Binding-site contacts:
Ligand atom C4 contacts residue ASN1095 of chain 1.B at 4.2 Å.
Ligand atom C6 contacts residue HIS1098 of chain 1.B at 4.3 Å.
Ligand atom C5 contacts residue ASN1095 of chain 1.B at 3.7 Å.
Ligand atom C5 contacts residue HIS1098 of chain 1.B at 3.5 Å.
Ligand atom O7 contacts residue ASN1095 of chain 1.B at 2.6 Å (h-bond).
Ligand atom C1 contacts residue HIS1098 of chain 1.B at 3.7 Å.
Ligand atom C7 contacts residue ASN1095 of chain 1.B at 2.9 Å.
Ligand atom O5 contacts residue ASN1095 of chain 1.B at 2.4 Å (h-bond).
Ligand atom O4 contacts residue HIS1098 of chain 1.B at 3.6 Å.
Ligand atom C1 contacts residue THR1097 of chain 1.B at 4.4 Å.
Ligand atom C3 contacts residue ASN1095 of chain 1.B at 3.8 Å.
Ligand atom O5 contacts residue HIS1098 of chain 1.B at 4.0 Å.
Ligand atom C2 contacts residue HIS1098 of chain 1.B at 4.4 Å.
Ligand atom C2 contacts residue ASN1095 of chain 1.B at 2.5 Å.
Ligand atom C4 contacts residue HIS1098 of chain 1.B at 3.9 Å.
Ligand atom C1 contacts residue ASN1095 of chain 1.B at 1.4 Å.
Ligand atom O7 contacts residue HIS1098 of chain 1.B at 3.5 Å (h-bond).
Ligand atom C7 contacts residue HIS1098 of chain 1.B at 4.1 Å.
Ligand atom O5 contacts residue PHE1100 of chain 1.B at 3.7 Å.
Ligand atom O6 contacts residue PHE1100 of chain 1.B at 3.6 Å.
Ligand atom C5 contacts residue PHE1100 of chain 1.B at 4.2 Å (hydrophobic).
Ligand atom C6 contacts residue PHE1100 of chain 1.B at 3.7 Å (hydrophobic).
Ligand atom C8 contacts residue ASN1095 of chain 1.B at 3.0 Å.
Ligand atom N2 contacts residue ASN1095 of chain 1.B at 2.9 Å (h-bond).
Ligand atom C3 contacts residue HIS1098 of chain 1.B at 3.7 Å.
Ligand atom N2 contacts residue THR1097 of chain 1.B at 4.2 Å.

Sequence of chain 1.B:
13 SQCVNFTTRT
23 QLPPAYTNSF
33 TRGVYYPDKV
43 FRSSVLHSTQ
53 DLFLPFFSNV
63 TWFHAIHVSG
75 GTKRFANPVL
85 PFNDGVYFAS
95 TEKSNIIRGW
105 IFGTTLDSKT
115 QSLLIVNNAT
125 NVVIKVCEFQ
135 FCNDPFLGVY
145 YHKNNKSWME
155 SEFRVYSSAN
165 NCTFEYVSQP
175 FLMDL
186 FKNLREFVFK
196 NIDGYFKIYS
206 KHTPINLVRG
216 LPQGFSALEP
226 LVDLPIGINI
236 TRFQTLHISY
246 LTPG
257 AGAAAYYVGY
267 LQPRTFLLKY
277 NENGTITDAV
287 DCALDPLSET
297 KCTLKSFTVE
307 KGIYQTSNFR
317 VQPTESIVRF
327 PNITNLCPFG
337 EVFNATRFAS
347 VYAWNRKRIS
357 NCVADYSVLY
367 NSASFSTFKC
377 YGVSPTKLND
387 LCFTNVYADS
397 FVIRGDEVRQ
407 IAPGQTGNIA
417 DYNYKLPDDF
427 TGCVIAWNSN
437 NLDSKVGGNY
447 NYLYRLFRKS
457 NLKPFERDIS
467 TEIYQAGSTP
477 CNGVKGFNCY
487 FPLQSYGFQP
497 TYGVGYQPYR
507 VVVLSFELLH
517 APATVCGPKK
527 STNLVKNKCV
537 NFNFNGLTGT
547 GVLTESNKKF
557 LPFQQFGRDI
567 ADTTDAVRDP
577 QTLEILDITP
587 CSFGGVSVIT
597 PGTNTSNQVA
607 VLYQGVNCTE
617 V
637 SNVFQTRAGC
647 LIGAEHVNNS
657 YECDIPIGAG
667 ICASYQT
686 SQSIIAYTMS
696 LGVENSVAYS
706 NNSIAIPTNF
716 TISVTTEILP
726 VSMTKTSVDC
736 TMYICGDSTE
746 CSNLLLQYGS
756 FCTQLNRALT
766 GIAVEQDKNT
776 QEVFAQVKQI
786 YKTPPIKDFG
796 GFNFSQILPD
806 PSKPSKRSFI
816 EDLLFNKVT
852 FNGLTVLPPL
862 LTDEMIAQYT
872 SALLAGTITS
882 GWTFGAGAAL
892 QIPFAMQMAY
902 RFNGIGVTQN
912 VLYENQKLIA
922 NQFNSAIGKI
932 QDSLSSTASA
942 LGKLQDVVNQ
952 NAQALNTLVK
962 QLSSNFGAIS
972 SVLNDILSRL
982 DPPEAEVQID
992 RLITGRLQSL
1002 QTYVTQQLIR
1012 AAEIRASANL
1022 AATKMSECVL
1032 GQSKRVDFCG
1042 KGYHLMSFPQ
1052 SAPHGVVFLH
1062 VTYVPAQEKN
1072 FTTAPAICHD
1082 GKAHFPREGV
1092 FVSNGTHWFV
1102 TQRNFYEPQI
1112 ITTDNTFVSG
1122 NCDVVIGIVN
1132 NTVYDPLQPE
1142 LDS

The protein below binds the small molecule below.
Small molecule (SMILES): CC(=O)N[C@H]1[C@H](O[C@H]2[C@H](O)[C@@H](NC(C)=O)CO[C@@H]2CO)O[C@H](CO)[C@@H](O)[C@@H]1O